Sequence of chain 1.A:
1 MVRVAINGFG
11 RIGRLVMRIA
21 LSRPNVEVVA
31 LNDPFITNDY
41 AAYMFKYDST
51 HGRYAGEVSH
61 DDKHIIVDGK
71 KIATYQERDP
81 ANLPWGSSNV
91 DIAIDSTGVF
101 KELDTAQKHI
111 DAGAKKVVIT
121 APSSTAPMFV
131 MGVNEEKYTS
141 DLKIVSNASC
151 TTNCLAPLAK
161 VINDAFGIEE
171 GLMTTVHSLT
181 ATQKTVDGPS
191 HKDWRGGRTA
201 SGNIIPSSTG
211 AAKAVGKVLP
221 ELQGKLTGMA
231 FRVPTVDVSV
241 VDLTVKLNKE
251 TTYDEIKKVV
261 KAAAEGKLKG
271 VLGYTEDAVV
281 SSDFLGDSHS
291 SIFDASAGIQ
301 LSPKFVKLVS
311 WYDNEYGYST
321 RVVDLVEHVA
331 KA

Sequence of chain 1.B:
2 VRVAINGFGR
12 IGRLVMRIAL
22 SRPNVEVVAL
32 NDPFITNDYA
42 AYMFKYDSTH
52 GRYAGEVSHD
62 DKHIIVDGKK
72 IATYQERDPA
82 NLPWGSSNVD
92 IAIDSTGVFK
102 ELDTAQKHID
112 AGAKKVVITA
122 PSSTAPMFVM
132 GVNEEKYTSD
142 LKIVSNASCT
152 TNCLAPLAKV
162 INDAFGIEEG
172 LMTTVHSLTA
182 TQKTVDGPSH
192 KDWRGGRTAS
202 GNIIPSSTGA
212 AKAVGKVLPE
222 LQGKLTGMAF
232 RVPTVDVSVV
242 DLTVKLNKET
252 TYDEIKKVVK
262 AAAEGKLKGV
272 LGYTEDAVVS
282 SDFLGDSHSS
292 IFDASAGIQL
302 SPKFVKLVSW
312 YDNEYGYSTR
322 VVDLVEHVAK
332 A

The protein below binds the small molecule below.
Small molecule (SMILES): OC[C@@H](O)[C@@H](O)CO

Binding-site contacts:
Ligand atom OAB contacts residue VAL58 of chain 1.B at 4.2 Å.
Ligand atom OAH contacts residue TYR43 of chain 1.B at 4.0 Å.
Ligand atom OAF contacts residue LYS46 of chain 1.B at 3.7 Å.
Ligand atom OAB contacts residue TYR47 of chain 1.B at 4.5 Å.
Ligand atom CAE contacts residue VAL58 of chain 1.B at 4.4 Å (hydrophobic).
Ligand atom CAE contacts residue ASP277 of chain 1.A at 4.5 Å.
Ligand atom CAC contacts residue TYR47 of chain 1.B at 4.1 Å (hydrophobic).
Ligand atom OAF contacts residue VAL58 of chain 1.B at 3.7 Å.
Ligand atom CAE contacts residue ALA42 of chain 1.B at 4.4 Å (hydrophobic).
Ligand atom CAG contacts residue TYR47 of chain 1.B at 4.4 Å (hydrophobic).
Ligand atom CAA contacts residue LYS46 of chain 1.B at 4.1 Å.
Ligand atom CAC contacts residue ASP277 of chain 1.A at 3.4 Å.
Ligand atom OAB contacts residue LYS46 of chain 1.B at 4.2 Å.
Ligand atom OAH contacts residue TRP194 of chain 2.A at 4.4 Å.
Ligand atom CAA contacts residue VAL58 of chain 1.B at 3.4 Å (hydrophobic).
Ligand atom OAF contacts residue TYR43 of chain 1.B at 3.7 Å.
Ligand atom CAC contacts residue LYS46 of chain 1.B at 4.2 Å.
Ligand atom CAG contacts residue TYR43 of chain 1.B at 3.3 Å (hydrophobic).
Ligand atom OAH contacts residue ASP277 of chain 1.A at 3.7 Å.
Ligand atom OAF contacts residue ALA42 of chain 1.B at 3.3 Å (h-bond).
Ligand atom CAG contacts residue ALA42 of chain 1.B at 4.2 Å (hydrophobic).
Ligand atom CAA contacts residue ASP277 of chain 1.A at 4.4 Å.
Ligand atom OAD contacts residue TYR47 of chain 1.B at 4.4 Å.
Ligand atom OAD contacts residue ASP277 of chain 1.A at 2.5 Å (salt-bridge).
Ligand atom CAE contacts residue TYR43 of chain 1.B at 4.2 Å (hydrophobic).
Ligand atom OAB contacts residue ASP277 of chain 1.A at 4.1 Å.
Ligand atom CAG contacts residue ASP277 of chain 1.A at 4.4 Å.

Sequence of chain 2.A:
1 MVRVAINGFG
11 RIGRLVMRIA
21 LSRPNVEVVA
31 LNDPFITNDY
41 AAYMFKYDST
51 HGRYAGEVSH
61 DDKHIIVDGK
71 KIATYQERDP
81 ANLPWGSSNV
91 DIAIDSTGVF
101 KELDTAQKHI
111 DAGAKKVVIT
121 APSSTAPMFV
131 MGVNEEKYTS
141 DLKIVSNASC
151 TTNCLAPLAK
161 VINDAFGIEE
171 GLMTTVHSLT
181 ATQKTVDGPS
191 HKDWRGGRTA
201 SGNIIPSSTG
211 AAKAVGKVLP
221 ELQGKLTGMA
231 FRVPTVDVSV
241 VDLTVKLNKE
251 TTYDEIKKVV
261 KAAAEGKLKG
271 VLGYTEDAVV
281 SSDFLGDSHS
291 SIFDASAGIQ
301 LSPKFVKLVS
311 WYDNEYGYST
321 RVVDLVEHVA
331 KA